A protein and the small-molecule ligand that binds it are described below.
Small molecule (SMILES): N=C(N)NCCCCN

Sequence of chain 1.E:
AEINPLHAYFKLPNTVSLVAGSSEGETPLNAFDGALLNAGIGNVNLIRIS

Sequence of chain 1.F:
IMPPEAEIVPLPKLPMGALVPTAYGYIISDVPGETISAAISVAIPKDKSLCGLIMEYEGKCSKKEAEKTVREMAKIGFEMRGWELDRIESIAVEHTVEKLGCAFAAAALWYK

Sequence of chain 1.A:
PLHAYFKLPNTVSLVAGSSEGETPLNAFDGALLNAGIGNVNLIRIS

Binding-site contacts:
Ligand atom N contacts residue ILE55 of chain 1.F at 3.0 Å (h-bond).
Ligand atom CA contacts residue MET56 of chain 1.F at 3.8 Å (hydrophobic).
Ligand atom CA contacts residue ILE55 of chain 1.F at 3.0 Å (hydrophobic).
Ligand atom CD contacts residue PHE34 of chain 1.A at 3.7 Å (hydrophobic).
Ligand atom CZ contacts residue VAL46 of chain 1.A at 4.0 Å (hydrophobic).
Ligand atom CD contacts residue SER52 of chain 1.E at 3.6 Å.
Ligand atom NE contacts residue ASP35 of chain 1.A at 4.1 Å.
Ligand atom CD contacts residue ASP35 of chain 1.A at 3.4 Å.
Ligand atom NH1 contacts residue ARG82 of chain 1.F at 3.9 Å.
Ligand atom N contacts residue MET56 of chain 1.F at 4.3 Å.
Ligand atom CD contacts residue LEU38 of chain 1.A at 3.9 Å (hydrophobic).
Ligand atom N contacts residue LEU31 of chain 1.A at 4.1 Å.
Ligand atom CZ contacts residue SER52 of chain 1.E at 3.5 Å.
Ligand atom NH1 contacts residue GLY44 of chain 1.A at 2.7 Å (h-bond).
Ligand atom NH2 contacts residue ILE2 of chain 1.F at 3.9 Å.
Ligand atom CG contacts residue MET56 of chain 1.F at 4.0 Å (hydrophobic).
Ligand atom NE contacts residue PHE34 of chain 1.A at 4.2 Å.
Ligand atom NH2 contacts residue SER52 of chain 1.E at 3.0 Å (h-bond).
Ligand atom CB contacts residue ILE55 of chain 1.F at 4.3 Å (hydrophobic).
Ligand atom N contacts residue PYR1 of chain 1.F at 2.6 Å (h-bond).
Ligand atom NH1 contacts residue ASP35 of chain 1.A at 2.9 Å (salt-bridge).
Ligand atom CA contacts residue LEU31 of chain 1.A at 3.8 Å (hydrophobic).
Ligand atom CA contacts residue PYR1 of chain 1.F at 3.2 Å.
Ligand atom CZ contacts residue LEU38 of chain 1.A at 3.3 Å (hydrophobic).
Ligand atom CA contacts residue GLU57 of chain 1.F at 3.5 Å.
Ligand atom NE contacts residue LEU38 of chain 1.A at 3.3 Å.
Ligand atom NH1 contacts residue LEU38 of chain 1.A at 3.8 Å.
Ligand atom CB contacts residue SER52 of chain 1.E at 3.6 Å.
Ligand atom NH2 contacts residue LEU38 of chain 1.A at 3.6 Å.
Ligand atom CZ contacts residue ASP35 of chain 1.A at 4.0 Å.
Ligand atom CB contacts residue PYR1 of chain 1.F at 3.6 Å.
Ligand atom NH2 contacts residue GLY44 of chain 1.A at 4.0 Å.
Ligand atom CB contacts residue LEU31 of chain 1.A at 4.0 Å (hydrophobic).
Ligand atom N contacts residue GLU57 of chain 1.F at 2.5 Å (salt-bridge).
Ligand atom CZ contacts residue GLY44 of chain 1.A at 3.8 Å.
Ligand atom NE contacts residue SER52 of chain 1.E at 2.7 Å (h-bond).
Ligand atom CG contacts residue ASP35 of chain 1.A at 3.7 Å.
Ligand atom CG contacts residue SER52 of chain 1.E at 4.2 Å.
Ligand atom NH1 contacts residue ILE2 of chain 1.F at 4.1 Å.
Ligand atom NH2 contacts residue VAL46 of chain 1.A at 2.8 Å (h-bond).